Binding-site contacts:
Ligand atom C3 contacts residue ASN308 of chain 1.C at 3.8 Å.
Ligand atom C5 contacts residue TRP364 of chain 1.C at 4.1 Å (hydrophobic).
Ligand atom C1 contacts residue ASN308 of chain 1.C at 1.4 Å.
Ligand atom C5 contacts residue ASN308 of chain 1.C at 3.7 Å.
Ligand atom O5 contacts residue ASN308 of chain 1.C at 2.4 Å (h-bond).
Ligand atom N2 contacts residue ASN308 of chain 1.C at 2.9 Å (h-bond).
Ligand atom C4 contacts residue ASN308 of chain 1.C at 4.2 Å.
Ligand atom O7 contacts residue ASN308 of chain 1.C at 4.3 Å.
Ligand atom O5 contacts residue TRP364 of chain 1.C at 4.1 Å.
Ligand atom C8 contacts residue ASN308 of chain 1.C at 3.3 Å.
Ligand atom C7 contacts residue ASN308 of chain 1.C at 3.6 Å.
Ligand atom C6 contacts residue TRP364 of chain 1.C at 4.4 Å (hydrophobic).
Ligand atom C2 contacts residue ASN308 of chain 1.C at 2.4 Å.
Ligand atom C1 contacts residue TRP364 of chain 1.C at 4.0 Å (hydrophobic).

The protein below binds the small molecule below.
Small molecule (SMILES): CC(=O)N[C@@H]1[C@@H](O)[C@H](O)[C@@H](CO)O[C@H]1O

Sequence of chain 1.C:
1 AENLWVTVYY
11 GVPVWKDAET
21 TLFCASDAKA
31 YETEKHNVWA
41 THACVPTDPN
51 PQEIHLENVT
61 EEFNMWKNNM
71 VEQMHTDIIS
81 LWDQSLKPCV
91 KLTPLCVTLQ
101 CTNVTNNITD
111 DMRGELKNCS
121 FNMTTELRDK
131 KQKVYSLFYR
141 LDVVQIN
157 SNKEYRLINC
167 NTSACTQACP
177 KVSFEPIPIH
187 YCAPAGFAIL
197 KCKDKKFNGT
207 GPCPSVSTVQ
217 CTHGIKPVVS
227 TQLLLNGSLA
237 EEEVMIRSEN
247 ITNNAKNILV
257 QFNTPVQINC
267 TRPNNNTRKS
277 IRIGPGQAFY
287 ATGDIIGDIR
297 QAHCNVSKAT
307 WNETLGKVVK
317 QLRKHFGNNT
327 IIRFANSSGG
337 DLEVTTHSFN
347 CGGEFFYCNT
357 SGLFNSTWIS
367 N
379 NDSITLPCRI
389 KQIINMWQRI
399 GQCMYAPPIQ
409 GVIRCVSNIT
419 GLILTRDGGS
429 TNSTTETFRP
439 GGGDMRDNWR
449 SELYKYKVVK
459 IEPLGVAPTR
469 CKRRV